A protein and the small-molecule ligand that binds it are described below.
Small molecule (SMILES): CC(=O)N[C@@H]1[C@@H](O)[C@H](O)[C@@H](CO)O[C@H]1O

Binding-site contacts:
Ligand atom C8 contacts residue SER66 of chain 9.A at 3.3 Å.
Ligand atom C5 contacts residue ASN118 of chain 9.A at 3.6 Å.
Ligand atom O6 contacts residue PHE119 of chain 9.A at 3.0 Å (h-bond).
Ligand atom O5 contacts residue THR89 of chain 9.A at 4.5 Å.
Ligand atom O6 contacts residue THR89 of chain 9.A at 4.0 Å.
Ligand atom O7 contacts residue ASP67 of chain 9.A at 2.8 Å (salt-bridge).
Ligand atom C5 contacts residue THR89 of chain 9.A at 4.5 Å.
Ligand atom C1 contacts residue THR89 of chain 9.A at 4.2 Å.
Ligand atom N2 contacts residue ASP67 of chain 9.A at 4.5 Å.
Ligand atom O5 contacts residue ASN118 of chain 9.A at 2.4 Å (h-bond).
Ligand atom C4 contacts residue ASN118 of chain 9.A at 4.2 Å.
Ligand atom O7 contacts residue TYR90 of chain 9.A at 3.8 Å.
Ligand atom N2 contacts residue ASN118 of chain 9.A at 2.9 Å (h-bond).
Ligand atom C6 contacts residue THR120 of chain 9.A at 3.4 Å.
Ligand atom N2 contacts residue TYR90 of chain 9.A at 4.2 Å.
Ligand atom O7 contacts residue ASN118 of chain 9.A at 4.3 Å.
Ligand atom C1 contacts residue THR120 of chain 9.A at 4.4 Å.
Ligand atom C7 contacts residue ASN118 of chain 9.A at 3.4 Å.
Ligand atom C7 contacts residue ASP67 of chain 9.A at 3.3 Å.
Ligand atom C7 contacts residue TYR90 of chain 9.A at 4.2 Å (hydrophobic).
Ligand atom C8 contacts residue ASP67 of chain 9.A at 3.3 Å.
Ligand atom C5 contacts residue THR120 of chain 9.A at 4.0 Å.
Ligand atom O5 contacts residue THR120 of chain 9.A at 3.2 Å (h-bond).
Ligand atom O6 contacts residue THR120 of chain 9.A at 3.1 Å (h-bond).
Ligand atom C2 contacts residue ASN118 of chain 9.A at 2.4 Å.
Ligand atom C6 contacts residue PHE119 of chain 9.A at 4.2 Å (hydrophobic).
Ligand atom O5 contacts residue PHE119 of chain 9.A at 4.1 Å.
Ligand atom C3 contacts residue ASN118 of chain 9.A at 3.8 Å.
Ligand atom C8 contacts residue ASN118 of chain 9.A at 3.6 Å.
Ligand atom C1 contacts residue ASN118 of chain 9.A at 1.4 Å.

Sequence of chain 9.A:
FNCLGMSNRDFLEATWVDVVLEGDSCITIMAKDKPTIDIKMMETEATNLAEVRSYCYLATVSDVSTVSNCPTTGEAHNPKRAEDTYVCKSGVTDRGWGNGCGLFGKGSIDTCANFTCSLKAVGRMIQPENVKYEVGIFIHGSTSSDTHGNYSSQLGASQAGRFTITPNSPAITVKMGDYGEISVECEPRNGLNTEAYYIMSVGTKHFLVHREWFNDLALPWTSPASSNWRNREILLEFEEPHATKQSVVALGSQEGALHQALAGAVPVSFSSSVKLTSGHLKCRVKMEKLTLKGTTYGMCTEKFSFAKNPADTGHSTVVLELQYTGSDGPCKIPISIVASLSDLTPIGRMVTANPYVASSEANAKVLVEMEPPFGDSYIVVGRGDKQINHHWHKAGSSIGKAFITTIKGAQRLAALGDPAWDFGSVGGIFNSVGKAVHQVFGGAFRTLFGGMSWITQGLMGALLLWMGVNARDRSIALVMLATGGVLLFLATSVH